Sequence of chain 1.A:
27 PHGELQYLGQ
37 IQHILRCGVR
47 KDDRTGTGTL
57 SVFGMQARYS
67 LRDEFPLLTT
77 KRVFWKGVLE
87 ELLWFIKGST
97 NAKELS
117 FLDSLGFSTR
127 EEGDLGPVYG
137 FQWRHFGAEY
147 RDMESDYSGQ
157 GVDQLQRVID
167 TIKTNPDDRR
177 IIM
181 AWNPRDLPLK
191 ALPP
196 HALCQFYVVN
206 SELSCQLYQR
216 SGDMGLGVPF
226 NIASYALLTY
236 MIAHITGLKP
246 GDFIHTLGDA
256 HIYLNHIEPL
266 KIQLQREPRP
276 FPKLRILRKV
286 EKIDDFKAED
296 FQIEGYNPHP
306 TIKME

Binding-site contacts:
Ligand atom O3 contacts residue TRP182 of chain 1.A at 4.2 Å.
Ligand atom C1 contacts residue PBX1 of chain 2.B at 1.0 Å.
Ligand atom O2 contacts residue PHE142 of chain 1.A at 4.2 Å.
Ligand atom C6 contacts residue PBX1 of chain 2.B at 0.8 Å.
Ligand atom C3 contacts residue LEU192 of chain 1.A at 3.8 Å (hydrophobic).
Ligand atom O1 contacts residue PBX1 of chain 2.B at 0.1 Å (h-bond).
Ligand atom C5 contacts residue PBX1 of chain 2.B at 0.1 Å.
Ligand atom C1 contacts residue LEU192 of chain 2.A at 4.2 Å (hydrophobic).
Ligand atom C2 contacts residue LEU192 of chain 1.A at 3.1 Å (hydrophobic).
Ligand atom O3 contacts residue PHE142 of chain 1.A at 4.4 Å.
Ligand atom C4 contacts residue TRP182 of chain 1.A at 4.2 Å (hydrophobic).
Ligand atom C1 contacts residue LEU192 of chain 1.A at 3.5 Å (hydrophobic).
Ligand atom O2 contacts residue PBX1 of chain 2.B at 2.8 Å (h-bond).
Ligand atom C4 contacts residue PBX1 of chain 2.B at 1.5 Å.
Ligand atom C1 contacts residue PHE142 of chain 1.A at 4.3 Å (hydrophobic).
Ligand atom C4 contacts residue PHE142 of chain 1.A at 4.4 Å (hydrophobic).
Ligand atom C2 contacts residue PHE142 of chain 1.A at 3.9 Å (hydrophobic).
Ligand atom O3 contacts residue LEU192 of chain 1.A at 3.6 Å.
Ligand atom BR contacts residue PRO193 of chain 1.A at 3.4 Å.
Ligand atom C6 contacts residue PHE142 of chain 2.A at 4.3 Å (hydrophobic).
Ligand atom O1 contacts residue LEU192 of chain 2.A at 3.7 Å.
Ligand atom C3 contacts residue PBX1 of chain 2.B at 2.0 Å.
Ligand atom BR contacts residue CME180 of chain 2.A at 3.1 Å.
Ligand atom BR contacts residue TRP182 of chain 1.A at 3.3 Å.
Ligand atom O3 contacts residue PRO193 of chain 1.A at 3.2 Å.
Ligand atom C3 contacts residue PRO193 of chain 1.A at 4.4 Å (hydrophobic).
Ligand atom C3 contacts residue PHE142 of chain 1.A at 4.0 Å (hydrophobic).
Ligand atom O2 contacts residue LEU189 of chain 1.A at 3.4 Å (h-bond).
Ligand atom BR contacts residue PBX1 of chain 2.B at 2.9 Å.
Ligand atom C6 contacts residue LEU192 of chain 2.A at 4.0 Å (hydrophobic).
Ligand atom O3 contacts residue PBX1 of chain 2.B at 3.3 Å.
Ligand atom C2 contacts residue PBX1 of chain 2.B at 1.7 Å.
Ligand atom O2 contacts residue LEU192 of chain 1.A at 2.7 Å.
Ligand atom O1 contacts residue LEU192 of chain 1.A at 3.7 Å.

The small molecule below binds the protein below.
Small molecule (SMILES): Oc1ccc(Br)c(O)c1O

Sequence of chain 2.A:
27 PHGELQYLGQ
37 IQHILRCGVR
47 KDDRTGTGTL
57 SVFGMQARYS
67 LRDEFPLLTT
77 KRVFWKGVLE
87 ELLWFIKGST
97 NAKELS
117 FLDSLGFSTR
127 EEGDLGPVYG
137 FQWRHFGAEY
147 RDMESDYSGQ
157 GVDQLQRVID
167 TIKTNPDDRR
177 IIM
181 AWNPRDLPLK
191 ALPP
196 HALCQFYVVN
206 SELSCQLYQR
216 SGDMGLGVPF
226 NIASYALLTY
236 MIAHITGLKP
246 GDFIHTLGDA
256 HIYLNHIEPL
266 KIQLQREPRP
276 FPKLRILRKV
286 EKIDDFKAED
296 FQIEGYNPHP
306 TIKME